Sequence of chain 1.C:
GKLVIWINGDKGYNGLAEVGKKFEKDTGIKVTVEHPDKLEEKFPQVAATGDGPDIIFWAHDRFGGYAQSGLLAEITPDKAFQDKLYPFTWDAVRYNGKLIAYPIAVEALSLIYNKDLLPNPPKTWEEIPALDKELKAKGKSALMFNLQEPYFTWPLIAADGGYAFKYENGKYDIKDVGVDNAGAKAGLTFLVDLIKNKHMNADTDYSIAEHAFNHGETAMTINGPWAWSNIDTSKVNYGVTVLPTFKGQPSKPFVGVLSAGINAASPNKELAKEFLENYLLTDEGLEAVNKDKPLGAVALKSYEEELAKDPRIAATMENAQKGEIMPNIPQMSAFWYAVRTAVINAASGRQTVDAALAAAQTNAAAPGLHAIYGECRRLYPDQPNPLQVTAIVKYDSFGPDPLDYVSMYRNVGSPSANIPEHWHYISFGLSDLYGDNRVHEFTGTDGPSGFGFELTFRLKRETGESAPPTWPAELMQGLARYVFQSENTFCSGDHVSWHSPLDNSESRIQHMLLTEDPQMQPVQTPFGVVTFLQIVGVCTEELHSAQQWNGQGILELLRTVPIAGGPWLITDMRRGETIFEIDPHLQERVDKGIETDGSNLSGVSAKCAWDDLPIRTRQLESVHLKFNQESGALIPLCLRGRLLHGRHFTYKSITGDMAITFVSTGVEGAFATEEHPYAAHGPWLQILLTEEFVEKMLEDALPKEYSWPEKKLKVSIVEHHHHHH

Binding-site contacts:
Ligand atom C1 contacts residue ASP15 of chain 1.C at 3.5 Å.
Ligand atom O2 contacts residue ALA64 of chain 1.C at 3.4 Å.
Ligand atom C1 contacts residue TYR156 of chain 1.C at 3.7 Å (hydrophobic).
Ligand atom O6 contacts residue ARG345 of chain 1.C at 3.6 Å (salt-bridge).
Ligand atom O3 contacts residue TRP63 of chain 1.C at 3.5 Å (h-bond).
Ligand atom C5 contacts residue GLU154 of chain 1.C at 3.9 Å.
Ligand atom C2 contacts residue TRP231 of chain 1.C at 3.9 Å (hydrophobic).
Ligand atom C6 contacts residue TRP341 of chain 1.C at 3.8 Å (hydrophobic).
Ligand atom C3 contacts residue TRP63 of chain 1.C at 3.7 Å (hydrophobic).
Ligand atom O3 contacts residue GLU112 of chain 1.C at 3.8 Å.
Ligand atom O2 contacts residue LYS16 of chain 1.C at 2.8 Å (salt-bridge).
Ligand atom C6 contacts residue TYR156 of chain 1.C at 3.8 Å (hydrophobic).
Ligand atom O3 contacts residue ASP66 of chain 1.C at 2.5 Å (salt-bridge).
Ligand atom O2 contacts residue TRP63 of chain 1.C at 3.2 Å (h-bond).
Ligand atom O1 contacts residue ASP15 of chain 1.C at 2.8 Å (salt-bridge).
Ligand atom C1 contacts residue TRP231 of chain 1.C at 3.8 Å (hydrophobic).
Ligand atom O6 contacts residue PRO155 of chain 1.C at 3.4 Å.
Ligand atom C1 contacts residue LYS16 of chain 1.C at 3.7 Å.
Ligand atom O1 contacts residue LYS16 of chain 1.C at 3.2 Å (salt-bridge).
Ligand atom O3 contacts residue ARG67 of chain 1.C at 3.6 Å.
Ligand atom C4 contacts residue TRP341 of chain 1.C at 3.6 Å (hydrophobic).
Ligand atom O5 contacts residue TYR156 of chain 1.C at 3.5 Å.
Ligand atom O4 contacts residue ARG67 of chain 1.C at 3.9 Å.
Ligand atom C2 contacts residue ASP66 of chain 1.C at 3.6 Å.
Ligand atom C2 contacts residue MET331 of chain 1.C at 3.8 Å (hydrophobic).
Ligand atom O2 contacts residue MET331 of chain 1.C at 3.7 Å.
Ligand atom O6 contacts residue GLU154 of chain 1.C at 2.3 Å (salt-bridge).
Ligand atom O1 contacts residue ASN13 of chain 1.C at 3.6 Å (h-bond).
Ligand atom O3 contacts residue TRP341 of chain 1.C at 3.7 Å.
Ligand atom C6 contacts residue ARG345 of chain 1.C at 3.5 Å.
Ligand atom C2 contacts residue GLU112 of chain 1.C at 3.5 Å.
Ligand atom O2 contacts residue GLU112 of chain 1.C at 2.9 Å (salt-bridge).
Ligand atom O3 contacts residue ALA64 of chain 1.C at 3.4 Å.
Ligand atom C6 contacts residue PRO155 of chain 1.C at 3.8 Å (hydrophobic).
Ligand atom C6 contacts residue GLU154 of chain 1.C at 3.2 Å.
Ligand atom C4 contacts residue TYR156 of chain 1.C at 3.9 Å (hydrophobic).
Ligand atom O6 contacts residue TYR156 of chain 1.C at 3.4 Å.
Ligand atom C3 contacts residue ASP66 of chain 1.C at 3.6 Å.
Ligand atom C2 contacts residue LYS16 of chain 1.C at 3.9 Å.
Ligand atom O2 contacts residue ASP66 of chain 1.C at 2.8 Å (salt-bridge).

The small molecule below binds the protein below.
Small molecule (SMILES): OC[C@H]1O[C@H](O[C@H]2[C@H](O)[C@@H](O)[C@@H](O)O[C@@H]2CO)[C@H](O)[C@@H](O)[C@@H]1O